The protein below binds the small molecule below.
Small molecule (SMILES): CN(C)C(=O)c1cccc(-c2cn(C)c(=O)c3[nH]ccc23)c1

Binding-site contacts:
Ligand atom O1 contacts residue ASN89 of chain 1.A at 2.8 Å (h-bond).
Ligand atom C16 contacts residue ASN89 of chain 1.A at 3.7 Å.
Ligand atom C10 contacts residue PRO33 of chain 1.A at 3.6 Å (hydrophobic).
Ligand atom O1 contacts residue TYR46 of chain 1.A at 3.9 Å.
Ligand atom C14 contacts residue TYR95 of chain 1.A at 3.9 Å (hydrophobic).
Ligand atom C13 contacts residue ASN89 of chain 1.A at 3.9 Å.
Ligand atom C15 contacts residue VAL43 of chain 1.A at 3.8 Å (hydrophobic).
Ligand atom C9 contacts residue VAL43 of chain 1.A at 3.8 Å (hydrophobic).
Ligand atom C3 contacts residue VAL43 of chain 1.A at 4.0 Å (hydrophobic).
Ligand atom O contacts residue ASN39 of chain 1.A at 2.8 Å (h-bond).
Ligand atom N2 contacts residue ASN89 of chain 1.A at 2.8 Å (h-bond).
Ligand atom C7 contacts residue TRP32 of chain 1.A at 4.1 Å (hydrophobic).
Ligand atom C14 contacts residue VAL43 of chain 1.A at 3.9 Å (hydrophobic).
Ligand atom C11 contacts residue VAL38 of chain 1.A at 3.8 Å (hydrophobic).
Ligand atom C6 contacts residue VAL43 of chain 1.A at 3.8 Å (hydrophobic).
Ligand atom C4 contacts residue PHE42 of chain 1.A at 3.8 Å (hydrophobic).
Ligand atom C8 contacts residue VAL43 of chain 1.A at 3.5 Å (hydrophobic).
Ligand atom C13 contacts residue TYR95 of chain 1.A at 3.9 Å (hydrophobic).
Ligand atom C15 contacts residue TYR95 of chain 1.A at 3.3 Å (hydrophobic).
Ligand atom C4 contacts residue TRP32 of chain 1.A at 4.1 Å (hydrophobic).
Ligand atom C contacts residue PRO37 of chain 1.A at 3.8 Å (hydrophobic).
Ligand atom C2 contacts residue ASN39 of chain 1.A at 4.0 Å.
Ligand atom C2 contacts residue PHE42 of chain 1.A at 3.8 Å (hydrophobic).
Ligand atom C7 contacts residue VAL43 of chain 1.A at 3.4 Å (hydrophobic).
Ligand atom C5 contacts residue TRP32 of chain 1.A at 3.7 Å (hydrophobic).
Ligand atom O contacts residue PHE42 of chain 1.A at 3.6 Å.
Ligand atom C contacts residue PHE42 of chain 1.A at 3.9 Å (hydrophobic).
Ligand atom C11 contacts residue PHE34 of chain 1.A at 3.7 Å (hydrophobic).
Ligand atom C10 contacts residue VAL38 of chain 1.A at 3.8 Å (hydrophobic).
Ligand atom N2 contacts residue TYR95 of chain 1.A at 3.6 Å.
Ligand atom O contacts residue VAL38 of chain 1.A at 3.6 Å.
Ligand atom C12 contacts residue ASN89 of chain 1.A at 3.8 Å.
Ligand atom C11 contacts residue PRO33 of chain 1.A at 3.3 Å (hydrophobic).
Ligand atom C16 contacts residue TYR95 of chain 1.A at 3.5 Å (hydrophobic).
Ligand atom N1 contacts residue VAL38 of chain 1.A at 3.9 Å.
Ligand atom C6 contacts residue TRP32 of chain 1.A at 3.7 Å (hydrophobic).
Ligand atom C16 contacts residue TYR88 of chain 1.A at 3.8 Å (hydrophobic).
Ligand atom N1 contacts residue PRO33 of chain 1.A at 3.9 Å.
Ligand atom N2 contacts residue TYR88 of chain 1.A at 3.5 Å.
Ligand atom N contacts residue PHE42 of chain 1.A at 3.9 Å.

Sequence of chain 1.A:
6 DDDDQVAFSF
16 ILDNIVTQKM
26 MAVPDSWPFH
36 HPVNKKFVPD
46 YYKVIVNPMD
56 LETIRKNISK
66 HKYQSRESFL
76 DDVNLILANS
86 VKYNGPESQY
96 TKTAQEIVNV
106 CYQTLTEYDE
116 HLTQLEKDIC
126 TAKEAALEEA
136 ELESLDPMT